Sequence of chain 1.C:
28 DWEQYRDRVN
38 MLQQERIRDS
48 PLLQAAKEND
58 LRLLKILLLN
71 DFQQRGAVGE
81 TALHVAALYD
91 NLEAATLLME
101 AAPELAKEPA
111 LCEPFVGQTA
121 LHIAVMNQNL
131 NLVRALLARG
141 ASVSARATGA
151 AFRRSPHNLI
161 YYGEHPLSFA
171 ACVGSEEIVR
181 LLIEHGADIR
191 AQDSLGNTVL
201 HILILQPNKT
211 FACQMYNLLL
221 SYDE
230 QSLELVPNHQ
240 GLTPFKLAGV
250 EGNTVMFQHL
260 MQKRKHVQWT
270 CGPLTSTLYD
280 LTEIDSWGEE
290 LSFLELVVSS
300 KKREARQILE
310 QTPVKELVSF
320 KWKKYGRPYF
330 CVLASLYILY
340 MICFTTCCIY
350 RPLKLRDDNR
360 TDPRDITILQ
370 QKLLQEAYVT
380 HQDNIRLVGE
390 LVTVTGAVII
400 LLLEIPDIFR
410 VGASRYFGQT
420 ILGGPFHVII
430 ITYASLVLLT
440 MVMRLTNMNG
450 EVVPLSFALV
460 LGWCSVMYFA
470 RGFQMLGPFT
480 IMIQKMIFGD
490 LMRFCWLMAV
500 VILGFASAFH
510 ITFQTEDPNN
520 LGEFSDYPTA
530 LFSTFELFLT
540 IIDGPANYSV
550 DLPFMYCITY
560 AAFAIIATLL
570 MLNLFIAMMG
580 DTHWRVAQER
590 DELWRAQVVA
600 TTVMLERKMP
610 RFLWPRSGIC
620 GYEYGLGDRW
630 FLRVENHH

Sequence of chain 1.D:
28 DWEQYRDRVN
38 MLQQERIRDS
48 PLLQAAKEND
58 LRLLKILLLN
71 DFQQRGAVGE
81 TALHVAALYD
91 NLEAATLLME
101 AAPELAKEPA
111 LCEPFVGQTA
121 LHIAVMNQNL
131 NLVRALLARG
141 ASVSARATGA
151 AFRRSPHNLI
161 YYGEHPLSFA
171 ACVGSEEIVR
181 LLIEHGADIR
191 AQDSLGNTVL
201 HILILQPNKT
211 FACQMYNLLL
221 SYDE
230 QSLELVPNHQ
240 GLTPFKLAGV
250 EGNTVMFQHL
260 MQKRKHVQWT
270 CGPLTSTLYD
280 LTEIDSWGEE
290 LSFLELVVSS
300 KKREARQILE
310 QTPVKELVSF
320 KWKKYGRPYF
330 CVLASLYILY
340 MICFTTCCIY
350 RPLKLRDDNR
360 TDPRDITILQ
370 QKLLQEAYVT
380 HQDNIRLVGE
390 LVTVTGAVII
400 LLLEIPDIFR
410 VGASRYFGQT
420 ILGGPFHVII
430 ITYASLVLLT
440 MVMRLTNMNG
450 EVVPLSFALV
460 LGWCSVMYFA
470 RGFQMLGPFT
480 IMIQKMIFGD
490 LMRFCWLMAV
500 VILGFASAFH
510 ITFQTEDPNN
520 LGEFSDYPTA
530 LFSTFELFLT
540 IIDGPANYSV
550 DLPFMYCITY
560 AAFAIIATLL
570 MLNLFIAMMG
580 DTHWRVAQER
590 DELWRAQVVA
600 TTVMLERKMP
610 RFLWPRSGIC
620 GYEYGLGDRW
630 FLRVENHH

Binding-site contacts:
Ligand atom C25 contacts residue ALA561 of chain 1.C at 4.1 Å (hydrophobic).
Ligand atom C18 contacts residue ILE428 of chain 1.D at 4.0 Å (hydrophobic).
Ligand atom C27 contacts residue VAL459 of chain 1.D at 3.4 Å (hydrophobic).
Ligand atom C9 contacts residue ILE486 of chain 1.D at 3.5 Å (hydrophobic).
Ligand atom C23 contacts residue ALA561 of chain 1.C at 3.9 Å (hydrophobic).
Ligand atom O1 contacts residue GLN483 of chain 1.D at 3.0 Å.
Ligand atom C2 contacts residue THR479 of chain 1.D at 3.9 Å.
Ligand atom C1 contacts residue ILE482 of chain 1.D at 3.2 Å (hydrophobic).
Ligand atom C2 contacts residue ILE482 of chain 1.D at 3.4 Å (hydrophobic).
Ligand atom O1 contacts residue THR479 of chain 1.D at 2.9 Å (h-bond).
Ligand atom C12 contacts residue ILE565 of chain 1.C at 3.7 Å (hydrophobic).
Ligand atom C26 contacts residue MET554 of chain 1.C at 4.0 Å (hydrophobic).
Ligand atom C10 contacts residue ILE486 of chain 1.D at 4.0 Å (hydrophobic).
Ligand atom C4 contacts residue PRO424 of chain 1.D at 4.1 Å (hydrophobic).
Ligand atom C18 contacts residue CYS463 of chain 1.D at 4.0 Å (hydrophobic).
Ligand atom C3 contacts residue ILE482 of chain 1.D at 4.1 Å (hydrophobic).
Ligand atom C1 contacts residue ILE486 of chain 1.D at 3.8 Å (hydrophobic).
Ligand atom C21 contacts residue ILE565 of chain 1.C at 3.8 Å (hydrophobic).
Ligand atom C21 contacts residue PHE504 of chain 1.C at 3.3 Å (hydrophobic).
Ligand atom C24 contacts residue ALA561 of chain 1.C at 3.4 Å (hydrophobic).
Ligand atom C3 contacts residue THR479 of chain 1.D at 3.7 Å.
Ligand atom C20 contacts residue VAL459 of chain 1.D at 3.9 Å (hydrophobic).
Ligand atom C21 contacts residue VAL459 of chain 1.D at 3.4 Å (hydrophobic).
Ligand atom C25 contacts residue PHE456 of chain 1.D at 3.5 Å (hydrophobic).
Ligand atom O1 contacts residue PHE425 of chain 1.D at 4.0 Å.
Ligand atom C6 contacts residue PRO424 of chain 1.D at 4.1 Å (hydrophobic).
Ligand atom C23 contacts residue VAL459 of chain 1.D at 3.8 Å (hydrophobic).
Ligand atom C26 contacts residue PHE456 of chain 1.D at 3.1 Å (hydrophobic).
Ligand atom C1 contacts residue MET466 of chain 1.D at 3.8 Å (hydrophobic).
Ligand atom C11 contacts residue CYS463 of chain 1.D at 4.1 Å (hydrophobic).
Ligand atom C3 contacts residue GLN483 of chain 1.D at 3.4 Å.
Ligand atom C27 contacts residue ALA561 of chain 1.C at 4.0 Å (hydrophobic).
Ligand atom C8 contacts residue ILE486 of chain 1.D at 4.0 Å (hydrophobic).
Ligand atom C2 contacts residue PHE425 of chain 1.D at 4.0 Å (hydrophobic).
Ligand atom C18 contacts residue LEU460 of chain 1.D at 4.0 Å (hydrophobic).
Ligand atom C4 contacts residue PHE425 of chain 1.D at 4.1 Å (hydrophobic).
Ligand atom C2 contacts residue MET466 of chain 1.D at 4.0 Å (hydrophobic).
Ligand atom C27 contacts residue PHE504 of chain 1.C at 4.1 Å (hydrophobic).
Ligand atom C19 contacts residue PHE425 of chain 1.D at 3.7 Å (hydrophobic).
Ligand atom C26 contacts residue ILE557 of chain 1.C at 3.3 Å (hydrophobic).

This protein binds this small molecule.
Small molecule (SMILES): CC(C)[C@@H](C)/C=C/[C@@H](C)[C@H]1CC[C@H]2C3=CC=C4C[C@@H](O)CC[C@]4(C)[C@H]3CC[C@]12C